Binding-site contacts:
Ligand atom C8 contacts residue DMS1 of chain 4.F at 3.2 Å.
Ligand atom C7 contacts residue GLY9 of chain 4.A at 4.0 Å.
Ligand atom C8 contacts residue MET74 of chain 4.A at 3.7 Å (hydrophobic).
Ligand atom O11 contacts residue LEU102 of chain 4.A at 4.3 Å.
Ligand atom C9 contacts residue LEU102 of chain 4.A at 4.5 Å (hydrophobic).
Ligand atom C4 contacts residue MET74 of chain 4.A at 3.6 Å (hydrophobic).
Ligand atom C12 contacts residue LEU102 of chain 4.A at 3.6 Å (hydrophobic).
Ligand atom O11 contacts residue MET74 of chain 4.A at 3.5 Å.
Ligand atom C7 contacts residue PRO8 of chain 4.A at 4.5 Å (hydrophobic).
Ligand atom C10 contacts residue GLY9 of chain 4.A at 3.4 Å.
Ligand atom N3 contacts residue MET74 of chain 4.A at 4.4 Å.
Ligand atom C2 contacts residue ARG88 of chain 4.A at 3.6 Å.
Ligand atom C5 contacts residue MET74 of chain 4.A at 4.2 Å (hydrophobic).
Ligand atom C4 contacts residue DMS1 of chain 4.F at 3.0 Å.
Ligand atom C6 contacts residue ARG88 of chain 4.A at 3.6 Å.
Ligand atom C8 contacts residue ASN106 of chain 4.A at 4.1 Å.
Ligand atom C12 contacts residue ASN106 of chain 4.A at 3.5 Å.
Ligand atom C9 contacts residue MET74 of chain 4.A at 3.5 Å (hydrophobic).
Ligand atom C2 contacts residue PRO8 of chain 4.A at 4.1 Å (hydrophobic).
Ligand atom O11 contacts residue ASN106 of chain 4.A at 2.8 Å (h-bond).
Ligand atom C1 contacts residue MET74 of chain 4.A at 3.9 Å (hydrophobic).
Ligand atom C10 contacts residue ALA37 of chain 4.A at 3.4 Å (hydrophobic).
Ligand atom C9 contacts residue ASN106 of chain 4.A at 3.8 Å.
Ligand atom C5 contacts residue ARG88 of chain 4.A at 3.2 Å.
Ligand atom C6 contacts residue GLY9 of chain 4.A at 3.7 Å.
Ligand atom O11 contacts residue LEU86 of chain 4.A at 4.2 Å.
Ligand atom O11 contacts residue ARG88 of chain 4.A at 4.3 Å.
Ligand atom C10 contacts residue THR10 of chain 4.A at 3.8 Å.
Ligand atom C1 contacts residue DMS1 of chain 4.F at 4.3 Å.
Ligand atom C9 contacts residue ARG88 of chain 4.A at 4.4 Å.
Ligand atom C12 contacts residue ARG88 of chain 4.A at 3.4 Å.
Ligand atom C12 contacts residue GLU99 of chain 4.A at 3.6 Å.
Ligand atom C10 contacts residue PHE70 of chain 4.A at 4.5 Å (hydrophobic).
Ligand atom C2 contacts residue MET74 of chain 4.A at 4.2 Å (hydrophobic).
Ligand atom C6 contacts residue PRO8 of chain 4.A at 3.7 Å (hydrophobic).
Ligand atom C5 contacts residue PRO8 of chain 4.A at 3.9 Å (hydrophobic).

A protein and the small-molecule ligand that binds it are described below.
Small molecule (SMILES): COc1ccc2[nH]c(C)cc2c1

Sequence of chain 4.A:
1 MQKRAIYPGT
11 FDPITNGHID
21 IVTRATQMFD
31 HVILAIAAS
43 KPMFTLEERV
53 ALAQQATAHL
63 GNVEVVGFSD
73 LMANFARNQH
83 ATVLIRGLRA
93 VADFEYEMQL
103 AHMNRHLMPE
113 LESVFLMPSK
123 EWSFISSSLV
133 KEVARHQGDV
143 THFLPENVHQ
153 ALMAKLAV